Sequence of chain 1.C:
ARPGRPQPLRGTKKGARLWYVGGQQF

Sequence of chain 2.A:
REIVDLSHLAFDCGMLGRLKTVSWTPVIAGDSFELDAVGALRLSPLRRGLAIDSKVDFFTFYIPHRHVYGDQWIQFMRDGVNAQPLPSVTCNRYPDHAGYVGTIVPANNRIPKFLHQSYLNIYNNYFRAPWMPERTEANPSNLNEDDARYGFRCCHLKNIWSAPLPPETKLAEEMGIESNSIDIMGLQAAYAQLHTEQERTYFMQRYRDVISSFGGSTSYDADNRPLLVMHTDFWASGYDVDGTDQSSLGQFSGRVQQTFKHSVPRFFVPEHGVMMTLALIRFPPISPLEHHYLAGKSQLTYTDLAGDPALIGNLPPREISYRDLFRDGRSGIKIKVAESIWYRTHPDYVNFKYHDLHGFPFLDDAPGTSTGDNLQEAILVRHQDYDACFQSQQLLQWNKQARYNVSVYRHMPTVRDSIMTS

Sequence of chain 1.A:
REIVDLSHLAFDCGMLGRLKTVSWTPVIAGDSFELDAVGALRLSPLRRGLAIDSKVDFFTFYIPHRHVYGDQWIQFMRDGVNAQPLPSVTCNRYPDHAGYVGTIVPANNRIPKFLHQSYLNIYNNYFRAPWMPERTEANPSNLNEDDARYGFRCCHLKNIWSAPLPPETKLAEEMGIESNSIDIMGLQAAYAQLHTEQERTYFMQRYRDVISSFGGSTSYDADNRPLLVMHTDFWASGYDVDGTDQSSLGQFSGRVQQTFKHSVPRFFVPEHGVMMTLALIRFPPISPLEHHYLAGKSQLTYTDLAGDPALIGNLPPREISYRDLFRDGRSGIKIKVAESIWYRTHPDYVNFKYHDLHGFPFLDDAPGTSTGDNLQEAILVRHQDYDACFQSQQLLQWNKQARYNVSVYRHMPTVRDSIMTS

A small-molecule ligand and the protein it binds are described below.
Small molecule (SMILES): Nc1ncnc2c1N1CN2[C@H]2C[C@]3(OP3(O)(O)OC[C@H]3OCC[C@@H]3O[P](=O)(O)OC[C@H]3O[C@@H]1C[C@@H]3O)[C@@H](CO[P](=O)(O)O[C@H]1CCO[C@@H]1COP(=O)=O)O2

Binding-site contacts:
Ligand atom O3' contacts residue DC1 of chain 1.E at 3.3 Å.
Ligand atom C5' contacts residue ARG28 of chain 1.C at 3.1 Å.
Ligand atom N6 contacts residue GLU208 of chain 1.A at 3.4 Å (salt-bridge).
Ligand atom C1' contacts residue ALA27 of chain 1.C at 3.8 Å (hydrophobic).
Ligand atom O5' contacts residue ARG425 of chain 2.A at 2.8 Å.
Ligand atom O3' contacts residue ARG425 of chain 2.A at 3.8 Å.
Ligand atom C2 contacts residue ARG425 of chain 2.A at 3.1 Å.
Ligand atom C2 contacts residue GLU208 of chain 1.A at 1.6 Å.
Ligand atom C5 contacts residue GLU208 of chain 1.A at 3.4 Å.
Ligand atom C4' contacts residue DC1 of chain 1.H at 2.8 Å.
Ligand atom OP1 contacts residue GLY34 of chain 1.C at 3.8 Å.
Ligand atom C5' contacts residue DC1 of chain 1.H at 2.3 Å.
Ligand atom C3' contacts residue DC1 of chain 1.E at 2.9 Å.
Ligand atom O5' contacts residue ARG28 of chain 1.C at 3.4 Å.
Ligand atom C5' contacts residue TYR31 of chain 1.C at 2.9 Å (hydrophobic).
Ligand atom OP2 contacts residue ARG425 of chain 2.A at 3.8 Å.
Ligand atom C4 contacts residue GLU208 of chain 1.A at 3.4 Å.
Ligand atom N1 contacts residue GLU208 of chain 1.A at 1.5 Å (salt-bridge).
Ligand atom N3 contacts residue PHE212 of chain 1.A at 2.9 Å.
Ligand atom O4' contacts residue ARG425 of chain 2.A at 3.7 Å.
Ligand atom O3' contacts residue THR423 of chain 2.A at 3.8 Å.
Ligand atom P contacts residue ARG425 of chain 2.A at 3.5 Å.
Ligand atom C2 contacts residue PHE212 of chain 1.A at 3.8 Å (hydrophobic).
Ligand atom C6 contacts residue GLU208 of chain 1.A at 2.6 Å.
Ligand atom O5' contacts residue TYR31 of chain 1.C at 3.4 Å (h-bond).
Ligand atom O5' contacts residue DC1 of chain 1.H at 2.6 Å.
Ligand atom N3 contacts residue ARG425 of chain 2.A at 3.1 Å (salt-bridge).
Ligand atom O4' contacts residue PHE212 of chain 1.A at 3.4 Å.
Ligand atom OP2 contacts residue THR423 of chain 2.A at 2.9 Å.
Ligand atom C2' contacts residue DC1 of chain 1.E at 2.2 Å.
Ligand atom N1 contacts residue ARG425 of chain 2.A at 3.6 Å (salt-bridge).
Ligand atom O3' contacts residue ARG28 of chain 1.C at 3.5 Å (salt-bridge).
Ligand atom OP2 contacts residue ASP426 of chain 2.A at 2.8 Å (salt-bridge).
Ligand atom C1' contacts residue PHE212 of chain 1.A at 3.5 Å (hydrophobic).
Ligand atom OP1 contacts residue ARG28 of chain 1.C at 3.2 Å (salt-bridge).
Ligand atom P contacts residue DC1 of chain 1.H at 2.5 Å.
Ligand atom C4 contacts residue ARG425 of chain 2.A at 3.6 Å.
Ligand atom N3 contacts residue GLU208 of chain 1.A at 2.7 Å (salt-bridge).
Ligand atom OP2 contacts residue DC1 of chain 1.H at 2.0 Å.
Ligand atom C1' contacts residue DC1 of chain 1.E at 3.6 Å.